Binding-site contacts:
Ligand atom O7 contacts residue SER301 of chain 1.I at 4.0 Å.
Ligand atom O5 contacts residue ARG410 of chain 1.I at 3.2 Å (salt-bridge).
Ligand atom C1 contacts residue ASN263 of chain 1.I at 1.4 Å.
Ligand atom C5 contacts residue GLN261 of chain 1.I at 4.0 Å.
Ligand atom N2 contacts residue ASN263 of chain 1.I at 2.9 Å (h-bond).
Ligand atom O7 contacts residue SER379 of chain 1.I at 3.7 Å.
Ligand atom C6 contacts residue ARG410 of chain 1.I at 3.7 Å.
Ligand atom C7 contacts residue ASN299 of chain 1.I at 4.0 Å.
Ligand atom C2 contacts residue ASN263 of chain 1.I at 2.3 Å.
Ligand atom O7 contacts residue VAL300 of chain 1.I at 3.9 Å.
Ligand atom O5 contacts residue ASN263 of chain 1.I at 2.2 Å (h-bond).
Ligand atom O7 contacts residue ASN263 of chain 1.I at 4.3 Å.
Ligand atom C8 contacts residue NAG1 of chain 1.UA at 3.4 Å.
Ligand atom C7 contacts residue ASN263 of chain 1.I at 3.5 Å.
Ligand atom C1 contacts residue ARG410 of chain 1.I at 4.1 Å.
Ligand atom O7 contacts residue ASN299 of chain 1.I at 3.6 Å.
Ligand atom C3 contacts residue ASN263 of chain 1.I at 3.7 Å.
Ligand atom O5 contacts residue GLN261 of chain 1.I at 4.4 Å.
Ligand atom O6 contacts residue ARG410 of chain 1.I at 3.2 Å (salt-bridge).
Ligand atom C5 contacts residue ASN263 of chain 1.I at 3.5 Å.
Ligand atom C6 contacts residue GLN261 of chain 1.I at 4.4 Å.
Ligand atom C8 contacts residue ASN299 of chain 1.I at 3.9 Å.
Ligand atom C4 contacts residue ASN263 of chain 1.I at 4.1 Å.
Ligand atom C8 contacts residue ASN263 of chain 1.I at 3.8 Å.
Ligand atom C1 contacts residue GLN261 of chain 1.I at 4.4 Å.
Ligand atom C5 contacts residue ARG410 of chain 1.I at 4.1 Å.

A protein and the small-molecule ligand that binds it are described below.
Small molecule (SMILES): CC(=O)N[C@H]1[C@H](O[C@H]2[C@H](O)[C@@H](NC(C)=O)CO[C@@H]2CO)O[C@H](CO)[C@@H](O)[C@@H]1O

Sequence of chain 1.I:
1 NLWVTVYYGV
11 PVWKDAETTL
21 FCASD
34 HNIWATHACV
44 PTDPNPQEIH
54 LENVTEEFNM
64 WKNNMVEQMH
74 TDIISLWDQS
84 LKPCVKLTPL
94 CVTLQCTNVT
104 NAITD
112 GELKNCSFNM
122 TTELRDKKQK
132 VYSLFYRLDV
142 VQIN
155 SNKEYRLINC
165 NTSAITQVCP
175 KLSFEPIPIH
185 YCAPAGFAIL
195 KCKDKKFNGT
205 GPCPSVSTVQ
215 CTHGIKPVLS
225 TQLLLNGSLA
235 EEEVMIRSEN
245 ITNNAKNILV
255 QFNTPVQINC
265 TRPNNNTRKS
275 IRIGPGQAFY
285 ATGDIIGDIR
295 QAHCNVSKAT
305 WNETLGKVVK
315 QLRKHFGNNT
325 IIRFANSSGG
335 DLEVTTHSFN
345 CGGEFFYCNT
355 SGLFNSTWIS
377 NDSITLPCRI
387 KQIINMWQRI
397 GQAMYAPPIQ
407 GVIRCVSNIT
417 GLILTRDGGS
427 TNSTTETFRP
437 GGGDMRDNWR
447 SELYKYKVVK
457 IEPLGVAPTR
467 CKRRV